Binding-site contacts:
Ligand atom C3 contacts residue ASN107 of chain 1.J at 4.1 Å.
Ligand atom O2 contacts residue ASN107 of chain 1.J at 3.1 Å (h-bond).
Ligand atom C3 contacts residue LRD1 of chain 1.OA at 3.6 Å.
Ligand atom C5 contacts residue HIS50 of chain 1.J at 3.9 Å.
Ligand atom O2 contacts residue LRD1 of chain 1.OA at 2.8 Å (h-bond).
Ligand atom O4 contacts residue CA1 of chain 1.NA at 2.8 Å.
Ligand atom C2 contacts residue LRD1 of chain 1.OA at 2.3 Å.
Ligand atom O6 contacts residue GLN53 of chain 1.J at 2.7 Å (h-bond).
Ligand atom O5 contacts residue HIS50 of chain 1.J at 3.3 Å (h-bond).
Ligand atom C4 contacts residue CA1 of chain 1.NA at 3.8 Å.
Ligand atom C3 contacts residue THR104 of chain 1.J at 4.3 Å.
Ligand atom C1 contacts residue LRD1 of chain 1.OA at 1.4 Å.
Ligand atom C4 contacts residue THR104 of chain 1.J at 4.1 Å.
Ligand atom O4 contacts residue ASP100 of chain 1.J at 3.2 Å (salt-bridge).
Ligand atom O6 contacts residue PRO51 of chain 1.J at 4.3 Å.
Ligand atom C2 contacts residue CA1 of chain 1.NA at 4.0 Å.
Ligand atom C6 contacts residue GLN53 of chain 1.J at 3.4 Å.
Ligand atom O4 contacts residue THR104 of chain 1.J at 3.5 Å (h-bond).
Ligand atom C2 contacts residue TYR36 of chain 1.J at 3.6 Å (hydrophobic).
Ligand atom C1 contacts residue TYR36 of chain 1.J at 4.3 Å (hydrophobic).
Ligand atom O4 contacts residue TYR36 of chain 1.J at 3.7 Å.
Ligand atom C6 contacts residue HIS50 of chain 1.J at 3.5 Å.
Ligand atom C3 contacts residue TYR36 of chain 1.J at 4.4 Å (hydrophobic).
Ligand atom C6 contacts residue VAL101 of chain 1.J at 4.2 Å (hydrophobic).
Ligand atom O2 contacts residue TYR36 of chain 1.J at 4.2 Å.
Ligand atom O3 contacts residue TYR36 of chain 1.J at 4.3 Å.
Ligand atom C5 contacts residue GLN53 of chain 1.J at 3.8 Å.
Ligand atom O3 contacts residue THR104 of chain 1.J at 3.3 Å.
Ligand atom O3 contacts residue ASN107 of chain 1.J at 3.2 Å (h-bond).
Ligand atom O5 contacts residue TYR36 of chain 1.J at 4.1 Å.
Ligand atom O6 contacts residue HIS50 of chain 1.J at 2.6 Å (h-bond).
Ligand atom O5 contacts residue GLN53 of chain 1.J at 4.4 Å.
Ligand atom O5 contacts residue LRD1 of chain 1.OA at 2.3 Å (h-bond).
Ligand atom O4 contacts residue LRD1 of chain 1.OA at 4.4 Å.
Ligand atom O3 contacts residue CA1 of chain 1.NA at 2.9 Å.
Ligand atom C4 contacts residue LRD1 of chain 1.OA at 4.0 Å.
Ligand atom C2 contacts residue ASN107 of chain 1.J at 3.8 Å.
Ligand atom C5 contacts residue LRD1 of chain 1.OA at 3.6 Å.
Ligand atom O2 contacts residue GLY37 of chain 1.J at 4.4 Å.
Ligand atom C3 contacts residue CA1 of chain 1.NA at 3.7 Å.

Sequence of chain 1.J:
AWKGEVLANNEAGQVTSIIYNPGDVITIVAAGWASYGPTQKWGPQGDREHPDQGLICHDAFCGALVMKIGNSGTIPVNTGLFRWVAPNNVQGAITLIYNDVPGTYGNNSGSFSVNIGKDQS

The protein below binds the small molecule below.
Small molecule (SMILES): OC[C@H]1O[C@@H](O)[C@H](O)[C@@H](O)[C@H]1O